The small molecule below binds the protein below.
Small molecule (SMILES): Cc1ccc(Oc2ccc3nc(COc4cccc(C(=O)O)c4)n(C)c3c2)c(C)n1

Binding-site contacts:
Ligand atom C14 contacts residue GLY90 of chain 1.A at 3.5 Å.
Ligand atom O28 contacts residue LYS173 of chain 1.A at 2.7 Å (salt-bridge).
Ligand atom C23 contacts residue CYS91 of chain 1.A at 3.7 Å (hydrophobic).
Ligand atom C26 contacts residue LYS173 of chain 1.A at 3.5 Å.
Ligand atom O25 contacts residue MET170 of chain 1.A at 3.6 Å.
Ligand atom N11 contacts residue ILE147 of chain 1.A at 3.9 Å.
Ligand atom C4 contacts residue CYS91 of chain 1.A at 3.8 Å (hydrophobic).
Ligand atom O28 contacts residue MET170 of chain 1.A at 3.5 Å.
Ligand atom C26 contacts residue TYR133 of chain 1.A at 3.6 Å (hydrophobic).
Ligand atom O27 contacts residue HIS255 of chain 1.A at 3.5 Å (h-bond).
Ligand atom O27 contacts residue PHE169 of chain 1.A at 3.5 Å.
Ligand atom O27 contacts residue TYR133 of chain 1.A at 2.9 Å (h-bond).
Ligand atom C23 contacts residue MET170 of chain 1.A at 3.5 Å (hydrophobic).
Ligand atom O22 contacts residue ILE87 of chain 1.A at 3.6 Å.
Ligand atom C15 contacts residue GLY90 of chain 1.A at 3.6 Å.
Ligand atom C5 contacts residue SER95 of chain 1.A at 3.5 Å.
Ligand atom N9 contacts residue CYS91 of chain 1.A at 3.6 Å (h-bond).
Ligand atom C2 contacts residue LEU136 of chain 1.A at 3.8 Å (hydrophobic).
Ligand atom C1 contacts residue CYS91 of chain 1.A at 3.8 Å (hydrophobic).
Ligand atom C26 contacts residue PHE169 of chain 1.A at 3.7 Å (hydrophobic).
Ligand atom C8 contacts residue ILE147 of chain 1.A at 3.8 Å (hydrophobic).
Ligand atom C30 contacts residue ARG86 of chain 1.A at 3.3 Å.
Ligand atom C2 contacts residue MET170 of chain 1.A at 3.7 Å (hydrophobic).
Ligand atom C16 contacts residue ILE55 of chain 1.A at 3.5 Å (hydrophobic).
Ligand atom C16 contacts residue ILE147 of chain 1.A at 3.8 Å (hydrophobic).
Ligand atom O27 contacts residue LYS173 of chain 1.A at 3.5 Å (salt-bridge).
Ligand atom C15 contacts residue PHE70 of chain 1.A at 3.6 Å (hydrophobic).
Ligand atom C13 contacts residue MET154 of chain 1.A at 3.4 Å (hydrophobic).
Ligand atom C29 contacts residue GLY64 of chain 1.A at 3.8 Å.
Ligand atom C8 contacts residue CYS91 of chain 1.A at 3.8 Å (hydrophobic).
Ligand atom C6 contacts residue ARG94 of chain 1.A at 3.8 Å.
Ligand atom N9 contacts residue ILE147 of chain 1.A at 3.6 Å.
Ligand atom C21 contacts residue ILE147 of chain 1.A at 3.6 Å (hydrophobic).
Ligand atom C2 contacts residue CYS91 of chain 1.A at 3.7 Å (hydrophobic).
Ligand atom C10 contacts residue ILE147 of chain 1.A at 3.6 Å (hydrophobic).
Ligand atom C5 contacts residue CYS91 of chain 1.A at 3.6 Å (hydrophobic).
Ligand atom C4 contacts residue SER95 of chain 1.A at 3.2 Å.
Ligand atom O28 contacts residue PHE169 of chain 1.A at 3.3 Å.
Ligand atom C21 contacts residue MET154 of chain 1.A at 3.5 Å (hydrophobic).
Ligand atom C5 contacts residue ARG94 of chain 1.A at 3.9 Å.

Sequence of chain 1.A:
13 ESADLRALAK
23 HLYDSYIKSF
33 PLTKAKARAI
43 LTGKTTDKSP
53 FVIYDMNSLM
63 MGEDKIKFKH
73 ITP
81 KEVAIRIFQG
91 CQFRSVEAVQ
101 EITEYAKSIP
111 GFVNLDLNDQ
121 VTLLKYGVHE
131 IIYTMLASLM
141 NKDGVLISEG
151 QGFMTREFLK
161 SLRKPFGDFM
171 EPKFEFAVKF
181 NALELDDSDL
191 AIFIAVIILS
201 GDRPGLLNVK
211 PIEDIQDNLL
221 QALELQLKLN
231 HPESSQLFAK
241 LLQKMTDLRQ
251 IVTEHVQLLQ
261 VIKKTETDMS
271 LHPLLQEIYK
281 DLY